Binding-site contacts:
Ligand atom O1 contacts residue LEU101 of chain 1.A at 3.7 Å.
Ligand atom N6 contacts residue VAL35 of chain 1.A at 3.8 Å.
Ligand atom C8 contacts residue CYS106 of chain 1.A at 2.7 Å (hydrophobic).
Ligand atom C9 contacts residue ARG150 of chain 1.A at 3.7 Å.
Ligand atom C16 contacts residue GLN100 of chain 1.A at 3.7 Å.
Ligand atom C22 contacts residue VAL35 of chain 1.A at 3.8 Å (hydrophobic).
Ligand atom C3 contacts residue LEU27 of chain 1.A at 3.6 Å (hydrophobic).
Ligand atom C23 contacts residue GLY28 of chain 1.A at 3.6 Å.
Ligand atom C28 contacts residue ASP109 of chain 1.A at 3.4 Å.
Ligand atom C4 contacts residue GLY105 of chain 1.A at 3.7 Å.
Ligand atom N3 contacts residue LEU101 of chain 1.A at 3.8 Å.
Ligand atom N4 contacts residue MET102 of chain 1.A at 3.2 Å (h-bond).
Ligand atom C17 contacts residue ALA52 of chain 1.A at 3.7 Å (hydrophobic).
Ligand atom C16 contacts residue ALA52 of chain 1.A at 3.6 Å (hydrophobic).
Ligand atom C5 contacts residue GLY105 of chain 1.A at 3.5 Å.
Ligand atom O contacts residue CYS106 of chain 1.A at 3.4 Å.
Ligand atom O1 contacts residue LEU27 of chain 1.A at 3.8 Å.
Ligand atom C24 contacts residue GLY28 of chain 1.A at 3.7 Å.
Ligand atom C26 contacts residue VAL35 of chain 1.A at 3.7 Å (hydrophobic).
Ligand atom C14 contacts residue PRO103 of chain 1.A at 3.2 Å (hydrophobic).
Ligand atom N3 contacts residue MET102 of chain 1.A at 3.2 Å (h-bond).
Ligand atom O1 contacts residue MET102 of chain 1.A at 3.4 Å (h-bond).
Ligand atom C4 contacts residue MET102 of chain 1.A at 3.8 Å (hydrophobic).
Ligand atom C9 contacts residue CYS106 of chain 1.A at 1.8 Å (hydrophobic).
Ligand atom C21 contacts residue VAL35 of chain 1.A at 3.7 Å (hydrophobic).
Ligand atom C5 contacts residue MET102 of chain 1.A at 3.7 Å (hydrophobic).
Ligand atom C27 contacts residue ASP164 of chain 1.A at 3.5 Å.
Ligand atom N contacts residue CYS106 of chain 1.A at 3.9 Å.
Ligand atom C4 contacts residue LEU27 of chain 1.A at 3.6 Å (hydrophobic).
Ligand atom C27 contacts residue LYS54 of chain 1.A at 3.1 Å.
Ligand atom C12 contacts residue ASP109 of chain 1.A at 3.1 Å.
Ligand atom C2 contacts residue GLY105 of chain 1.A at 3.6 Å.
Ligand atom C3 contacts residue GLY105 of chain 1.A at 3.8 Å.
Ligand atom C1 contacts residue GLY105 of chain 1.A at 3.4 Å.
Ligand atom C7 contacts residue CYS106 of chain 1.A at 3.2 Å (hydrophobic).
Ligand atom C11 contacts residue LEU27 of chain 1.A at 3.9 Å (hydrophobic).
Ligand atom C17 contacts residue LEU153 of chain 1.A at 3.5 Å (hydrophobic).
Ligand atom C6 contacts residue GLY105 of chain 1.A at 3.4 Å.
Ligand atom N2 contacts residue ASP109 of chain 1.A at 3.8 Å.
Ligand atom C16 contacts residue LEU153 of chain 1.A at 3.7 Å (hydrophobic).

The protein below binds the small molecule below.
Small molecule (SMILES): C=CC(=O)Nc1cc(Nc2nccc(-c3cn(C)c4ccccc34)n2)c(OC)cc1N(C)CCN(C)C

Sequence of chain 1.A:
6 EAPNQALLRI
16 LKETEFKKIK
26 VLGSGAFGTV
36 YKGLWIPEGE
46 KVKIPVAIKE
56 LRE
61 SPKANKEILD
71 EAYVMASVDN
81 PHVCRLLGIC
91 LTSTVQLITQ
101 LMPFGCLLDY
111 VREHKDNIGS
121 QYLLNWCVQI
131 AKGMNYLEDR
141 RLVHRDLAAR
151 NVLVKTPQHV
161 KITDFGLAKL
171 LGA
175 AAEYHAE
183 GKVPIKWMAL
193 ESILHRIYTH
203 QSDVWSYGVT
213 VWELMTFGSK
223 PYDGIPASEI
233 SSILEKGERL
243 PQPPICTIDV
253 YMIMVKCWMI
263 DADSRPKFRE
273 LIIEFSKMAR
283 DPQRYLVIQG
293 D